The protein below binds the small molecule below.
Small molecule (SMILES): N[C@@H](CCC(=O)O)C(=O)O

Sequence of chain 1.B:
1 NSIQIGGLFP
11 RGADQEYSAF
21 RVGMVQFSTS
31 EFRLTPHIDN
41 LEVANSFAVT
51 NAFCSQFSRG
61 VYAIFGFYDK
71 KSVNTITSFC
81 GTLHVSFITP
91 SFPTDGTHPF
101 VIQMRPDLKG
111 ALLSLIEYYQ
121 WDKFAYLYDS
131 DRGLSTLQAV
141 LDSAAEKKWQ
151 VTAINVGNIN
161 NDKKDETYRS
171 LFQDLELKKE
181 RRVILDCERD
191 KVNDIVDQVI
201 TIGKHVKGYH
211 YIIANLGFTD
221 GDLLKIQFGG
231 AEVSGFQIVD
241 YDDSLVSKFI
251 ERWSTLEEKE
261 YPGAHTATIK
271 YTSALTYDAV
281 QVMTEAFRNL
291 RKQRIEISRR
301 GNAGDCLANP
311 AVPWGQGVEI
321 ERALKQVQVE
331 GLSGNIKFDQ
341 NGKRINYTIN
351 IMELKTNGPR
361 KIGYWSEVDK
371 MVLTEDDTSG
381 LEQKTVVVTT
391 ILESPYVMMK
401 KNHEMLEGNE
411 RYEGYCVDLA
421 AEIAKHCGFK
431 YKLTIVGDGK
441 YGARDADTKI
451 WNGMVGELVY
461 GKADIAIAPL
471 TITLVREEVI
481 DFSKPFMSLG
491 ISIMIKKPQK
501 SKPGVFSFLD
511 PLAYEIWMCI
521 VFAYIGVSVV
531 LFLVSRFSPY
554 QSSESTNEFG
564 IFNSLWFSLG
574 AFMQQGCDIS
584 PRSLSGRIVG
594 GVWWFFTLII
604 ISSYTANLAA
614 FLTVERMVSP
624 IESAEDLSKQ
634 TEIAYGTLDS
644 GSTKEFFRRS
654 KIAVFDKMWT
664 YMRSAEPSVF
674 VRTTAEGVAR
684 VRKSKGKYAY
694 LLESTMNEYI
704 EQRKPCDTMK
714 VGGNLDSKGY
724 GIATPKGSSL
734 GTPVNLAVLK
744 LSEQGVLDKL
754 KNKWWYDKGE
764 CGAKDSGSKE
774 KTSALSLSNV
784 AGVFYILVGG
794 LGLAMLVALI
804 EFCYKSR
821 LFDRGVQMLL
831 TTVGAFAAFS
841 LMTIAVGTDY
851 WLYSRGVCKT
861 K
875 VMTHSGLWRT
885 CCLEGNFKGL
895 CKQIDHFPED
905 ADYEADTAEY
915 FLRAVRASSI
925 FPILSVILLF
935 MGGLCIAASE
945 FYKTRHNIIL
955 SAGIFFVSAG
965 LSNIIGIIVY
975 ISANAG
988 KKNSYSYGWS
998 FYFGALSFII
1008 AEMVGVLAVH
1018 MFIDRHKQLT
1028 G

Binding-site contacts:
Ligand atom CD contacts residue THR646 of chain 1.B at 3.1 Å.
Ligand atom OE2 contacts residue THR646 of chain 1.B at 2.4 Å (h-bond).
Ligand atom N contacts residue PRO469 of chain 1.B at 3.7 Å.
Ligand atom CB contacts residue SER645 of chain 1.B at 4.1 Å.
Ligand atom O contacts residue TYR441 of chain 1.B at 3.9 Å.
Ligand atom OE2 contacts residue GLY644 of chain 1.B at 3.1 Å.
Ligand atom OE1 contacts residue THR646 of chain 1.B at 2.5 Å (h-bond).
Ligand atom CB contacts residue TYR441 of chain 1.B at 3.5 Å (hydrophobic).
Ligand atom CA contacts residue SER645 of chain 1.B at 3.3 Å.
Ligand atom OXT contacts residue TYR441 of chain 1.B at 3.2 Å.
Ligand atom CA contacts residue GLU696 of chain 1.B at 3.2 Å.
Ligand atom CG contacts residue SER645 of chain 1.B at 3.9 Å.
Ligand atom N contacts residue GLU696 of chain 1.B at 2.9 Å (salt-bridge).
Ligand atom OXT contacts residue PRO469 of chain 1.B at 3.7 Å.
Ligand atom C contacts residue SER645 of chain 1.B at 3.6 Å.
Ligand atom CA contacts residue THR471 of chain 1.B at 3.2 Å.
Ligand atom O contacts residue SER645 of chain 1.B at 3.1 Å (h-bond).
Ligand atom CB contacts residue GLU696 of chain 1.B at 3.3 Å.
Ligand atom N contacts residue THR471 of chain 1.B at 2.4 Å (h-bond).
Ligand atom O contacts residue ARG476 of chain 1.B at 3.0 Å (salt-bridge).
Ligand atom OE1 contacts residue SER645 of chain 1.B at 3.2 Å (h-bond).
Ligand atom CG contacts residue TYR441 of chain 1.B at 3.8 Å (hydrophobic).
Ligand atom OE1 contacts residue LYS721 of chain 1.B at 4.2 Å.
Ligand atom OXT contacts residue THR471 of chain 1.B at 4.0 Å.
Ligand atom CG contacts residue GLY644 of chain 1.B at 4.2 Å.
Ligand atom C contacts residue TYR441 of chain 1.B at 3.5 Å (hydrophobic).
Ligand atom N contacts residue TYR723 of chain 1.B at 3.7 Å.
Ligand atom OE1 contacts residue GLU696 of chain 1.B at 3.2 Å (salt-bridge).
Ligand atom CG contacts residue GLU696 of chain 1.B at 4.3 Å.
Ligand atom CD contacts residue GLY644 of chain 1.B at 4.2 Å.
Ligand atom OXT contacts residue LEU470 of chain 1.B at 3.5 Å.
Ligand atom CD contacts residue GLU696 of chain 1.B at 4.2 Å.
Ligand atom C contacts residue ARG476 of chain 1.B at 3.8 Å.
Ligand atom C contacts residue THR471 of chain 1.B at 4.1 Å.
Ligand atom CA contacts residue TYR441 of chain 1.B at 4.1 Å (hydrophobic).
Ligand atom N contacts residue LEU470 of chain 1.B at 4.3 Å.
Ligand atom OE2 contacts residue SER645 of chain 1.B at 2.6 Å (h-bond).
Ligand atom OXT contacts residue ARG476 of chain 1.B at 3.8 Å.
Ligand atom OE2 contacts residue LYS647 of chain 1.B at 4.0 Å.
Ligand atom CD contacts residue SER645 of chain 1.B at 3.1 Å.